The small molecule below binds the protein below.
Small molecule (SMILES): NS(=O)(=O)c1cc2c(cc1Cl)N[C@H]([C@H]1C[C@H]3C=C[C@@H]1C3)NS2(=O)=O

Sequence of chain 1.A:
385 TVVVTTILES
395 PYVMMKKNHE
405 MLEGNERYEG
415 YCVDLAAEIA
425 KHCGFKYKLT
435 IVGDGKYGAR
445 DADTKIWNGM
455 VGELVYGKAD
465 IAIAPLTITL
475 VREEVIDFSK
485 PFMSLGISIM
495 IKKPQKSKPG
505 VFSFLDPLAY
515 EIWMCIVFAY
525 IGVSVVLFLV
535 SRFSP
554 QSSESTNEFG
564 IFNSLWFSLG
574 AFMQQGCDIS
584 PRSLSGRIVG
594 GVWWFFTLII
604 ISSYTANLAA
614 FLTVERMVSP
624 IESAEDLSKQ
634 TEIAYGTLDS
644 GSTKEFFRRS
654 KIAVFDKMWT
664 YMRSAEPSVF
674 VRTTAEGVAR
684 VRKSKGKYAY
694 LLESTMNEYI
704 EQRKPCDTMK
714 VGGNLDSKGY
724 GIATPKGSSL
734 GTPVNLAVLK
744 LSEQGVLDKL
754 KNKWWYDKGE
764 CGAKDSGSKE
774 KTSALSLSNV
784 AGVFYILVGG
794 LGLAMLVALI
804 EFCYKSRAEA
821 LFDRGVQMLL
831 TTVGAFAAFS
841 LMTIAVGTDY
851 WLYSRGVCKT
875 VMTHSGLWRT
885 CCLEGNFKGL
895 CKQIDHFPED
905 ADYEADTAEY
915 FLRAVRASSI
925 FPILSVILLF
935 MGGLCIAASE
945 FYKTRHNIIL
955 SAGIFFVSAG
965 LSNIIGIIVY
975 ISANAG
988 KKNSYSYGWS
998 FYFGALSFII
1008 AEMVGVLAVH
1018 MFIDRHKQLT

Binding-site contacts:
Ligand atom C11 contacts residue MET487 of chain 1.A at 3.7 Å (hydrophobic).
Ligand atom C1 contacts residue LYS721 of chain 1.D at 3.9 Å.
Ligand atom N1 contacts residue PRO485 of chain 1.A at 3.1 Å (h-bond).
Ligand atom O3 contacts residue LYS754 of chain 1.A at 3.5 Å (salt-bridge).
Ligand atom O1 contacts residue SER488 of chain 1.A at 2.6 Å (h-bond).
Ligand atom C12 contacts residue PHE486 of chain 1.A at 3.7 Å (hydrophobic).
Ligand atom O3 contacts residue SER488 of chain 1.A at 3.9 Å.
Ligand atom C3 contacts residue LYS484 of chain 1.A at 3.6 Å.
Ligand atom C10 contacts residue SER720 of chain 1.D at 3.8 Å.
Ligand atom C1 contacts residue SER745 of chain 1.A at 3.4 Å.
Ligand atom C2 contacts residue PRO485 of chain 1.A at 3.9 Å (hydrophobic).
Ligand atom O4 contacts residue MET487 of chain 1.A at 3.5 Å.
Ligand atom C2 contacts residue SER745 of chain 1.A at 3.3 Å.
Ligand atom O1 contacts residue SER720 of chain 1.D at 3.0 Å (h-bond).
Ligand atom C8 contacts residue SER745 of chain 1.A at 3.7 Å.
Ligand atom C4 contacts residue PRO485 of chain 1.A at 3.6 Å (hydrophobic).
Ligand atom C10 contacts residue SER745 of chain 1.A at 3.9 Å.
Ligand atom C3 contacts residue PRO485 of chain 1.A at 2.8 Å (hydrophobic).
Ligand atom C6 contacts residue GLY722 of chain 1.D at 3.3 Å.
Ligand atom O2 contacts residue PRO485 of chain 1.A at 3.1 Å (h-bond).
Ligand atom C8 contacts residue SER720 of chain 1.D at 3.4 Å.
Ligand atom N2 contacts residue SER745 of chain 1.A at 2.9 Å (h-bond).
Ligand atom O2 contacts residue SER488 of chain 1.A at 3.0 Å (h-bond).
Ligand atom CL contacts residue ASP751 of chain 1.A at 3.2 Å.
Ligand atom N2 contacts residue SER720 of chain 1.D at 3.5 Å (h-bond).
Ligand atom N3 contacts residue LYS754 of chain 1.A at 3.3 Å.
Ligand atom C4 contacts residue LYS484 of chain 1.A at 3.4 Å.
Ligand atom O2 contacts residue MET487 of chain 1.A at 3.3 Å (h-bond).
Ligand atom C11 contacts residue SER488 of chain 1.A at 3.9 Å.
Ligand atom O4 contacts residue PHE486 of chain 1.A at 3.4 Å (h-bond).
Ligand atom C4 contacts residue PRO485 of chain 1.D at 3.8 Å (hydrophobic).
Ligand atom C6 contacts residue LYS721 of chain 1.D at 3.5 Å.
Ligand atom S1 contacts residue SER488 of chain 1.A at 3.2 Å (h-bond).
Ligand atom S2 contacts residue LYS754 of chain 1.A at 3.8 Å.
Ligand atom C11 contacts residue PHE486 of chain 1.A at 3.8 Å (hydrophobic).
Ligand atom O4 contacts residue LYS754 of chain 1.A at 3.5 Å.
Ligand atom C7 contacts residue LEU742 of chain 1.A at 3.8 Å (hydrophobic).
Ligand atom O2 contacts residue PHE486 of chain 1.A at 3.8 Å.
Ligand atom CL contacts residue LEU750 of chain 1.A at 3.2 Å.
Ligand atom S1 contacts residue PRO485 of chain 1.A at 3.7 Å.

Sequence of chain 1.D:
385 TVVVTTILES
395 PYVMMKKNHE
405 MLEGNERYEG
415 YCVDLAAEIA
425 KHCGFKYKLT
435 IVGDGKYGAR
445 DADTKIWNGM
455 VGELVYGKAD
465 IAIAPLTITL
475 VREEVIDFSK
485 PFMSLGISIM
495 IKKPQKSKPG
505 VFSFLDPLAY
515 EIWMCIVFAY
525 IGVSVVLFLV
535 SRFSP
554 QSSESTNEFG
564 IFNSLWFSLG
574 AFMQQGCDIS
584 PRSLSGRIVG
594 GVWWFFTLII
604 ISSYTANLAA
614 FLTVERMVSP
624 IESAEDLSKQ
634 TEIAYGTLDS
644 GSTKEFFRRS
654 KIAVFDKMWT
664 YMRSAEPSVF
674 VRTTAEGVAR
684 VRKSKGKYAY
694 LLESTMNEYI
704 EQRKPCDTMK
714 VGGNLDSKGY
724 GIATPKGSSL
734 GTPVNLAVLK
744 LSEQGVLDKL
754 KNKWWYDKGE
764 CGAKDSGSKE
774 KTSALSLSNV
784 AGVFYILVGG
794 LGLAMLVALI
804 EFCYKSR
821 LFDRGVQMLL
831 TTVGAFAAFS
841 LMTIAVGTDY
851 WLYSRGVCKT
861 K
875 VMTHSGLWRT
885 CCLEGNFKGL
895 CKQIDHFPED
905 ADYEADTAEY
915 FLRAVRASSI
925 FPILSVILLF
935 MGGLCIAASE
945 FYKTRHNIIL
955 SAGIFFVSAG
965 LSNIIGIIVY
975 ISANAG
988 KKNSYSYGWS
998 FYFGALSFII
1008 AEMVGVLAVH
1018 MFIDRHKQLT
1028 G